Sequence of chain 1.A:
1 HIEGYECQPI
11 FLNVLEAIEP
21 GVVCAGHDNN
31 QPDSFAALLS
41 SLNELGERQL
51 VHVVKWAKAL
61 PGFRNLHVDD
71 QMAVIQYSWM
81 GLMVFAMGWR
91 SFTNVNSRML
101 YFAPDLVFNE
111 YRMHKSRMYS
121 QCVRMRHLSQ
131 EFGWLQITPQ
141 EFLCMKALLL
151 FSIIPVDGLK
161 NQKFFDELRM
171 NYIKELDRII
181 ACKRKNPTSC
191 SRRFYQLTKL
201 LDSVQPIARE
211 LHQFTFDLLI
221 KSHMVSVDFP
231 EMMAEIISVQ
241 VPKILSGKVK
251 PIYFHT

The small molecule below binds the protein below.
Small molecule (SMILES): CC(C)C[C@H](NC(=O)[C@H](CC(C)C)NC(=O)[C@H](CCCCN)NC(=O)[C@H](CCCCN)NC(=O)[C@@H](N)Cc1cnc[nH]1)C(=O)N[C@@H](CCC(N)=O)C(=O)N[C@@H](CC(C)C)C(=O)N[C@@H](CC(C)C)C(=O)N[C@H](C(=O)O)[C@@H](C)O

Binding-site contacts:
Ligand atom O contacts residue LYS58 of chain 1.A at 3.4 Å.
Ligand atom C contacts residue MET232 of chain 1.A at 3.4 Å (hydrophobic).
Ligand atom NE2 contacts residue MET232 of chain 1.A at 3.4 Å.
Ligand atom CG contacts residue VAL54 of chain 1.A at 3.4 Å (hydrophobic).
Ligand atom CG contacts residue GLN76 of chain 1.A at 3.7 Å.
Ligand atom CA contacts residue MET232 of chain 1.A at 3.6 Å (hydrophobic).
Ligand atom CE1 contacts residue MET232 of chain 1.A at 3.8 Å (hydrophobic).
Ligand atom CD1 contacts residue MET72 of chain 1.A at 3.4 Å (hydrophobic).
Ligand atom CG contacts residue MET72 of chain 1.A at 3.8 Å (hydrophobic).
Ligand atom CD2 contacts residue ILE236 of chain 1.A at 3.3 Å (hydrophobic).
Ligand atom CD1 contacts residue MET232 of chain 1.A at 3.5 Å (hydrophobic).
Ligand atom CD2 contacts residue GLU235 of chain 1.A at 3.0 Å.
Ligand atom CG contacts residue GLU235 of chain 1.A at 3.4 Å.
Ligand atom C contacts residue LYS58 of chain 1.A at 3.9 Å.
Ligand atom N contacts residue MET232 of chain 1.A at 3.6 Å.
Ligand atom CA contacts residue LYS58 of chain 1.A at 3.7 Å.
Ligand atom CB contacts residue MET232 of chain 1.A at 3.9 Å (hydrophobic).
Ligand atom NE2 contacts residue ILE236 of chain 1.A at 3.3 Å.
Ligand atom O contacts residue ARG64 of chain 1.A at 2.7 Å (salt-bridge).
Ligand atom CB contacts residue GLN76 of chain 1.A at 3.2 Å.
Ligand atom CB contacts residue GLU231 of chain 1.A at 3.4 Å.
Ligand atom CD contacts residue GLU231 of chain 1.A at 3.7 Å.
Ligand atom CA contacts residue GLU235 of chain 1.A at 3.6 Å.
Ligand atom CD1 contacts residue VAL68 of chain 1.A at 3.4 Å (hydrophobic).
Ligand atom CG contacts residue GLU231 of chain 1.A at 3.1 Å.
Ligand atom O contacts residue MET232 of chain 1.A at 3.1 Å.
Ligand atom CB contacts residue MET232 of chain 1.A at 3.8 Å (hydrophobic).
Ligand atom CE1 contacts residue GLU235 of chain 1.A at 3.6 Å.
Ligand atom CD1 contacts residue VAL54 of chain 1.A at 3.7 Å (hydrophobic).
Ligand atom NE2 contacts residue GLU235 of chain 1.A at 3.5 Å.
Ligand atom CD2 contacts residue VAL54 of chain 1.A at 3.5 Å (hydrophobic).
Ligand atom ND1 contacts residue GLU235 of chain 1.A at 3.8 Å.
Ligand atom CB contacts residue GLU235 of chain 1.A at 3.8 Å.
Ligand atom CA contacts residue MET72 of chain 1.A at 3.9 Å (hydrophobic).
Ligand atom CB contacts residue MET72 of chain 1.A at 3.4 Å (hydrophobic).
Ligand atom CD2 contacts residue GLN76 of chain 1.A at 3.6 Å.
Ligand atom CE contacts residue GLU231 of chain 1.A at 3.9 Å.
Ligand atom C contacts residue ARG64 of chain 1.A at 3.8 Å.
Ligand atom CD2 contacts residue VAL51 of chain 1.A at 3.8 Å (hydrophobic).
Ligand atom CB contacts residue VAL54 of chain 1.A at 3.9 Å (hydrophobic).